Sequence of chain 1.A:
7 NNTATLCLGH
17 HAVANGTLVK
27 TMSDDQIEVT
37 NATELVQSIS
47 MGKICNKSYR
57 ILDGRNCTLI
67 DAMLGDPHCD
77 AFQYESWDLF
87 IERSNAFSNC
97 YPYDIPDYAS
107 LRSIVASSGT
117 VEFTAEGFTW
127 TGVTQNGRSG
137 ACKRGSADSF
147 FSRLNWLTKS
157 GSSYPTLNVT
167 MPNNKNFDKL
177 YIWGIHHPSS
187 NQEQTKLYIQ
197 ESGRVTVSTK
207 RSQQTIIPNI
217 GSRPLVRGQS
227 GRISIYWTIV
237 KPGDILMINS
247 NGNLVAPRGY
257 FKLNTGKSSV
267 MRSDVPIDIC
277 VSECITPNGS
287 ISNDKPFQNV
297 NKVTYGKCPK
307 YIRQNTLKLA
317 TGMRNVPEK

Binding-site contacts:
Ligand atom C5 contacts residue MET243 of chain 1.A at 3.9 Å (hydrophobic).
Ligand atom O3 contacts residue LEU221 of chain 1.E at 4.1 Å.
Ligand atom C6 contacts residue MET243 of chain 1.A at 4.1 Å (hydrophobic).
Ligand atom C8 contacts residue ASN164 of chain 1.A at 3.4 Å.
Ligand atom C1 contacts residue SER218 of chain 1.E at 4.2 Å.
Ligand atom O7 contacts residue ASN164 of chain 1.A at 4.3 Å.
Ligand atom O5 contacts residue ASN164 of chain 1.A at 2.3 Å (h-bond).
Ligand atom C7 contacts residue ASN164 of chain 1.A at 3.3 Å.
Ligand atom O7 contacts residue PRO220 of chain 1.E at 3.6 Å.
Ligand atom C2 contacts residue SER218 of chain 1.E at 3.9 Å.
Ligand atom N2 contacts residue ASN164 of chain 1.A at 2.9 Å (h-bond).
Ligand atom C8 contacts residue ILE241 of chain 1.A at 3.8 Å (hydrophobic).
Ligand atom C7 contacts residue SER218 of chain 1.E at 3.4 Å.
Ligand atom C3 contacts residue SER218 of chain 1.E at 4.2 Å.
Ligand atom O7 contacts residue LEU221 of chain 1.E at 2.9 Å (h-bond).
Ligand atom C4 contacts residue LEU221 of chain 1.E at 4.4 Å (hydrophobic).
Ligand atom C7 contacts residue MET243 of chain 1.A at 4.2 Å (hydrophobic).
Ligand atom C4 contacts residue ASN164 of chain 1.A at 4.2 Å.
Ligand atom O7 contacts residue SER218 of chain 1.E at 3.2 Å (h-bond).
Ligand atom C5 contacts residue ASN164 of chain 1.A at 3.6 Å.
Ligand atom C7 contacts residue PRO220 of chain 1.E at 4.4 Å (hydrophobic).
Ligand atom N2 contacts residue SER218 of chain 1.E at 2.8 Å (h-bond).
Ligand atom C6 contacts residue THR166 of chain 1.A at 4.3 Å.
Ligand atom O2 contacts residue LEU221 of chain 1.E at 3.9 Å.
Ligand atom O6 contacts residue THR166 of chain 1.A at 4.5 Å.
Ligand atom C2 contacts residue ASN164 of chain 1.A at 2.5 Å.
Ligand atom O7 contacts residue MET243 of chain 1.A at 4.3 Å.
Ligand atom C7 contacts residue LEU221 of chain 1.E at 4.0 Å (hydrophobic).
Ligand atom C1 contacts residue ASN164 of chain 1.A at 1.4 Å.
Ligand atom C3 contacts residue ASN164 of chain 1.A at 3.8 Å.
Ligand atom C8 contacts residue PRO220 of chain 1.E at 4.2 Å (hydrophobic).
Ligand atom C8 contacts residue MET243 of chain 1.A at 3.8 Å (hydrophobic).

Sequence of chain 1.E:
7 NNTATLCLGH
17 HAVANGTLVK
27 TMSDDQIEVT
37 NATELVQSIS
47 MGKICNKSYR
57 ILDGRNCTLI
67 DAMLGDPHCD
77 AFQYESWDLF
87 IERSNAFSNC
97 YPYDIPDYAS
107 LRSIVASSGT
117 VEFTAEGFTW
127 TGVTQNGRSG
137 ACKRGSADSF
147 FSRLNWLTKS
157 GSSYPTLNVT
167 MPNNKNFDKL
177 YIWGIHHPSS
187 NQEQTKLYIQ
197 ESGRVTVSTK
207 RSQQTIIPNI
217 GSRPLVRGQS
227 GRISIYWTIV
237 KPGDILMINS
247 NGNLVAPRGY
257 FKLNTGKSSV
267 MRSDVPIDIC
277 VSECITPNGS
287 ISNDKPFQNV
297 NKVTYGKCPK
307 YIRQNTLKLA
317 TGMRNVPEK

The small molecule below binds the protein below.
Small molecule (SMILES): CC(=O)N[C@H]1[C@H](O[C@H]2[C@H](O)[C@@H](NC(C)=O)CO[C@@H]2CO)O[C@H](CO)[C@@H](O[C@@H]2O[C@H](CO[C@H]3O[C@H](CO)[C@@H](O)[C@H](O)[C@@H]3O)[C@@H](O)[C@H](O[C@H]3O[C@H](CO)[C@@H](O)[C@H](O)[C@@H]3O)[C@@H]2O)[C@@H]1O